The small molecule below binds the protein below.
Small molecule (SMILES): CC(=O)N[C@H]1[C@H](O[C@H]2[C@H](O)[C@@H](NC(C)=O)CO[C@@H]2CO)O[C@H](CO)[C@@H](O)[C@@H]1O

Binding-site contacts:
Ligand atom C5 contacts residue ASN77 of chain 56.F at 3.7 Å.
Ligand atom C2 contacts residue NAG1 of chain 56.L at 4.3 Å.
Ligand atom C4 contacts residue ASN77 of chain 56.F at 4.2 Å.
Ligand atom O7 contacts residue ASN77 of chain 56.F at 2.3 Å (h-bond).
Ligand atom C7 contacts residue NAG1 of chain 56.L at 4.3 Å.
Ligand atom N2 contacts residue NAG1 of chain 56.L at 4.2 Å.
Ligand atom O5 contacts residue ASN77 of chain 56.F at 2.4 Å (h-bond).
Ligand atom C7 contacts residue ASN77 of chain 56.F at 2.7 Å.
Ligand atom N2 contacts residue ASN77 of chain 56.F at 2.8 Å (h-bond).
Ligand atom O5 contacts residue THR94 of chain 56.F at 3.8 Å.
Ligand atom O5 contacts residue NAG1 of chain 56.L at 4.2 Å.
Ligand atom C8 contacts residue NAG1 of chain 56.L at 4.3 Å.
Ligand atom C5 contacts residue NAG1 of chain 56.L at 4.5 Å.
Ligand atom C8 contacts residue ASN77 of chain 56.F at 4.1 Å.
Ligand atom C2 contacts residue ASN77 of chain 56.F at 2.3 Å.
Ligand atom O6 contacts residue THR94 of chain 56.F at 4.0 Å.
Ligand atom C1 contacts residue ASN77 of chain 56.F at 1.5 Å.
Ligand atom C6 contacts residue THR94 of chain 56.F at 4.0 Å.
Ligand atom C1 contacts residue NAG1 of chain 56.L at 3.4 Å.
Ligand atom C3 contacts residue ASN77 of chain 56.F at 3.7 Å.

Sequence of chain 56.F:
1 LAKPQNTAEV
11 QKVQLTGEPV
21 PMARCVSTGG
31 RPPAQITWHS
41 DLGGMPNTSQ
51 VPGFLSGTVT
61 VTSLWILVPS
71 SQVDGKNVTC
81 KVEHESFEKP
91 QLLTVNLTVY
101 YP